Sequence of chain 1.C:
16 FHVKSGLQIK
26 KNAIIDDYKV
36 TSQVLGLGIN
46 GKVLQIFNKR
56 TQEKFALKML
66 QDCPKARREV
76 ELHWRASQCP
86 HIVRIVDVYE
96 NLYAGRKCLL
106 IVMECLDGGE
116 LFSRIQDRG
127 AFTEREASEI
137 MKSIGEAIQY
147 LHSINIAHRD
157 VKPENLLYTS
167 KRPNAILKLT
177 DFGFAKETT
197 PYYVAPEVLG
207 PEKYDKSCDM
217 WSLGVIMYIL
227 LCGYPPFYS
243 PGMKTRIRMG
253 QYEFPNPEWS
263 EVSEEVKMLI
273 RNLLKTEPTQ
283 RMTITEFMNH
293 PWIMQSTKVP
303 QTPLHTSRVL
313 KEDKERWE

Binding-site contacts:
Ligand atom C21 contacts residue LEU111 of chain 1.C at 3.7 Å (hydrophobic).
Ligand atom C17 contacts residue LEU40 of chain 1.C at 3.5 Å (hydrophobic).
Ligand atom C17 contacts residue CYS110 of chain 1.C at 3.7 Å (hydrophobic).
Ligand atom C13 contacts residue LEU163 of chain 1.C at 3.6 Å (hydrophobic).
Ligand atom O26 contacts residue ASP177 of chain 1.C at 3.4 Å.
Ligand atom N1 contacts residue LEU163 of chain 1.C at 3.9 Å.
Ligand atom N7 contacts residue LYS63 of chain 1.C at 3.7 Å.
Ligand atom C18 contacts residue LEU111 of chain 1.C at 3.4 Å (hydrophobic).
Ligand atom N7 contacts residue ASP177 of chain 1.C at 3.3 Å (salt-bridge).
Ligand atom C20 contacts residue LEU111 of chain 1.C at 3.6 Å (hydrophobic).
Ligand atom C19 contacts residue LEU40 of chain 1.C at 3.7 Å (hydrophobic).
Ligand atom C24 contacts residue GLY114 of chain 1.C at 3.8 Å.
Ligand atom C3 contacts residue MET108 of chain 1.C at 3.8 Å (hydrophobic).
Ligand atom C11 contacts residue ALA61 of chain 1.C at 3.8 Å (hydrophobic).
Ligand atom N16 contacts residue ASP112 of chain 1.C at 3.4 Å.
Ligand atom C22 contacts residue ASP112 of chain 1.C at 3.8 Å.
Ligand atom C21 contacts residue LEU40 of chain 1.C at 3.8 Å (hydrophobic).
Ligand atom C8 contacts residue LEU42 of chain 1.C at 3.4 Å (hydrophobic).
Ligand atom N16 contacts residue LEU40 of chain 1.C at 3.5 Å.
Ligand atom C10 contacts residue LEU111 of chain 1.C at 3.6 Å (hydrophobic).
Ligand atom N15 contacts residue ALA61 of chain 1.C at 3.8 Å.
Ligand atom C21 contacts residue ASP112 of chain 1.C at 3.6 Å.
Ligand atom N16 contacts residue LEU111 of chain 1.C at 3.7 Å.
Ligand atom C8 contacts residue ASN161 of chain 1.C at 3.8 Å.
Ligand atom C10 contacts residue ALA61 of chain 1.C at 3.4 Å (hydrophobic).
Ligand atom C5 contacts residue VAL48 of chain 1.C at 3.8 Å (hydrophobic).
Ligand atom C17 contacts residue LEU111 of chain 1.C at 3.5 Å (hydrophobic).
Ligand atom C10 contacts residue GLU109 of chain 1.C at 3.3 Å.
Ligand atom N7 contacts residue GLY43 of chain 1.C at 3.2 Å.
Ligand atom C12 contacts residue LEU163 of chain 1.C at 3.8 Å (hydrophobic).
Ligand atom C8 contacts residue ASP177 of chain 1.C at 3.4 Å.
Ligand atom C6 contacts residue VAL48 of chain 1.C at 3.8 Å (hydrophobic).
Ligand atom C4 contacts residue VAL48 of chain 1.C at 3.5 Å (hydrophobic).
Ligand atom C6 contacts residue ASP177 of chain 1.C at 3.9 Å.
Ligand atom C8 contacts residue GLY43 of chain 1.C at 3.4 Å.
Ligand atom C19 contacts residue LEU111 of chain 1.C at 3.4 Å (hydrophobic).
Ligand atom O26 contacts residue LYS63 of chain 1.C at 3.1 Å (salt-bridge).
Ligand atom C6 contacts residue LYS63 of chain 1.C at 3.6 Å.
Ligand atom C3 contacts residue VAL48 of chain 1.C at 3.6 Å (hydrophobic).
Ligand atom N15 contacts residue LEU111 of chain 1.C at 3.0 Å (h-bond).

This protein binds this small molecule.
Small molecule (SMILES): O=C1NCCc2[nH]c(-c3ccnc(-c4cnc5ccccc5c4)c3)cc21